Sequence of chain 1.C:
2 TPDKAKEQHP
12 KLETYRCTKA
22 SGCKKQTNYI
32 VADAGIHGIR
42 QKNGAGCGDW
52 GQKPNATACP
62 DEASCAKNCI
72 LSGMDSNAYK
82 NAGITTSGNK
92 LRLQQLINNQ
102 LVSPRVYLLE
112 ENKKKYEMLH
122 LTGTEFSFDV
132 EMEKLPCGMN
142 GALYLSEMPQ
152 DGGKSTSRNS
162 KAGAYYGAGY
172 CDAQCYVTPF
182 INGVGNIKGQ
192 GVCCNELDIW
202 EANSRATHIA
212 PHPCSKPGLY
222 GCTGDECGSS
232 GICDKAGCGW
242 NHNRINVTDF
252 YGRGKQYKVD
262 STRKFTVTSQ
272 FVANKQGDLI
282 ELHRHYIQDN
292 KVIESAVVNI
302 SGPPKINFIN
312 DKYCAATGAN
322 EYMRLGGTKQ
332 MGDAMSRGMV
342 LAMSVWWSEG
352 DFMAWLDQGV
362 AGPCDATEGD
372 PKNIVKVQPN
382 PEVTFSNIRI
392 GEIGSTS

The small molecule below binds the protein below.
Small molecule (SMILES): CC(=O)N[C@@H]1[C@@H](O)[C@H](O)[C@@H](CO)O[C@H]1O

Binding-site contacts:
Ligand atom O6 contacts residue THR58 of chain 1.C at 3.9 Å.
Ligand atom C5 contacts residue ALA46 of chain 1.C at 4.5 Å (hydrophobic).
Ligand atom C6 contacts residue ASN44 of chain 1.C at 3.7 Å.
Ligand atom O6 contacts residue GLN42 of chain 1.C at 3.1 Å (h-bond).
Ligand atom C1 contacts residue ASN56 of chain 1.C at 1.4 Å.
Ligand atom C5 contacts residue THR58 of chain 1.C at 3.9 Å.
Ligand atom N2 contacts residue ASN56 of chain 1.C at 2.9 Å (h-bond).
Ligand atom O6 contacts residue ASN44 of chain 1.C at 4.2 Å.
Ligand atom O5 contacts residue ASN56 of chain 1.C at 2.3 Å (h-bond).
Ligand atom O5 contacts residue GLY47 of chain 1.C at 4.4 Å.
Ligand atom C1 contacts residue GLN42 of chain 1.C at 3.7 Å.
Ligand atom C4 contacts residue ALA46 of chain 1.C at 4.3 Å (hydrophobic).
Ligand atom C5 contacts residue ASN56 of chain 1.C at 3.5 Å.
Ligand atom O5 contacts residue THR58 of chain 1.C at 4.2 Å.
Ligand atom C3 contacts residue ASN56 of chain 1.C at 3.7 Å.
Ligand atom C4 contacts residue ASN56 of chain 1.C at 4.1 Å.
Ligand atom C2 contacts residue ASN56 of chain 1.C at 2.4 Å.
Ligand atom C6 contacts residue ALA46 of chain 1.C at 4.2 Å (hydrophobic).
Ligand atom C7 contacts residue ASN56 of chain 1.C at 3.7 Å.
Ligand atom C1 contacts residue THR58 of chain 1.C at 3.7 Å.
Ligand atom O5 contacts residue ALA46 of chain 1.C at 4.1 Å.
Ligand atom C6 contacts residue GLN42 of chain 1.C at 3.2 Å.
Ligand atom C5 contacts residue GLN42 of chain 1.C at 3.8 Å.
Ligand atom O7 contacts residue ASN56 of chain 1.C at 4.0 Å.
Ligand atom O5 contacts residue GLN42 of chain 1.C at 2.7 Å (h-bond).